A small-molecule ligand and the protein it binds are described below.
Small molecule (SMILES): CC(=O)N[C@@H]1[C@@H](O)[C@H](O)[C@@H](CO)O[C@H]1O

Binding-site contacts:
Ligand atom O5 contacts residue GLU276 of chain 1.A at 4.3 Å.
Ligand atom C2 contacts residue ASN240 of chain 1.A at 2.5 Å.
Ligand atom O7 contacts residue ASN240 of chain 1.A at 3.1 Å (h-bond).
Ligand atom C3 contacts residue ASN240 of chain 1.A at 3.8 Å.
Ligand atom C8 contacts residue ASN240 of chain 1.A at 4.3 Å.
Ligand atom C5 contacts residue ASN240 of chain 1.A at 3.8 Å.
Ligand atom C7 contacts residue ASN240 of chain 1.A at 3.1 Å.
Ligand atom C1 contacts residue ASN240 of chain 1.A at 1.5 Å.
Ligand atom N2 contacts residue ASN240 of chain 1.A at 2.8 Å (h-bond).
Ligand atom C6 contacts residue GLU276 of chain 1.A at 4.4 Å.
Ligand atom O5 contacts residue ASN240 of chain 1.A at 2.5 Å (h-bond).
Ligand atom C4 contacts residue ASN240 of chain 1.A at 4.3 Å.

Sequence of chain 1.A:
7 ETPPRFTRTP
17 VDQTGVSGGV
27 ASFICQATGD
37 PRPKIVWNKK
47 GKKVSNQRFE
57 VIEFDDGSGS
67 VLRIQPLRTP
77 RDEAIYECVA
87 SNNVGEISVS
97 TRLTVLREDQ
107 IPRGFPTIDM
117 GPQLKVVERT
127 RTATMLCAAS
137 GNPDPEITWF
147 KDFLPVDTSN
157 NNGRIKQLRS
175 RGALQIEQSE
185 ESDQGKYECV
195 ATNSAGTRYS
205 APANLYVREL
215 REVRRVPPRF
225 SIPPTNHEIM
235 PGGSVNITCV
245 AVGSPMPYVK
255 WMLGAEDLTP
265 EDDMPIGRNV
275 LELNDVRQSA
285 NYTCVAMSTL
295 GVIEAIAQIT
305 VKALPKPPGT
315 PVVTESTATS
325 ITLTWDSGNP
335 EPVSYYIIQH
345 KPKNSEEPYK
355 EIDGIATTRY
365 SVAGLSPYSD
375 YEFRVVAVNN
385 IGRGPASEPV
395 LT